This small molecule binds to this protein.
Small molecule (SMILES): O=P(O)(O)OC[C@@H](O)CO

Binding-site contacts:
Ligand atom P contacts residue THR89 of chain 1.B at 2.8 Å.
Ligand atom O2P contacts residue GLY87 of chain 1.B at 3.9 Å.
Ligand atom P contacts residue GLY88 of chain 1.B at 4.2 Å.
Ligand atom O3P contacts residue GLY88 of chain 1.B at 2.9 Å (h-bond).
Ligand atom C3 contacts residue ASN145 of chain 1.B at 3.9 Å.
Ligand atom C1 contacts residue HIS209 of chain 1.B at 3.3 Å.
Ligand atom O3P contacts residue MN1 of chain 1.F at 4.1 Å.
Ligand atom O1P contacts residue HIS209 of chain 1.B at 3.9 Å.
Ligand atom C3 contacts residue ARG148 of chain 1.B at 4.2 Å.
Ligand atom O2P contacts residue HIS209 of chain 1.B at 3.4 Å (h-bond).
Ligand atom O2 contacts residue ASN145 of chain 1.B at 3.0 Å (h-bond).
Ligand atom P contacts residue HIS209 of chain 1.B at 3.6 Å.
Ligand atom O3 contacts residue THR89 of chain 1.B at 3.7 Å.
Ligand atom C2 contacts residue ARG148 of chain 1.B at 3.9 Å.
Ligand atom O2P contacts residue HIS271 of chain 1.B at 3.2 Å (h-bond).
Ligand atom O2P contacts residue MN1 of chain 1.F at 2.3 Å.
Ligand atom O3P contacts residue THR89 of chain 1.B at 3.0 Å (h-bond).
Ligand atom O3 contacts residue HIS139 of chain 1.B at 3.5 Å.
Ligand atom O1P contacts residue MN1 of chain 1.F at 3.9 Å.
Ligand atom C1 contacts residue PHE146 of chain 1.B at 4.2 Å (hydrophobic).
Ligand atom O2 contacts residue ARG148 of chain 1.B at 3.4 Å (salt-bridge).
Ligand atom C3 contacts residue HIS139 of chain 1.B at 3.3 Å.
Ligand atom O3 contacts residue ILE204 of chain 1.B at 4.2 Å.
Ligand atom O3P contacts residue GLY87 of chain 1.B at 3.5 Å.
Ligand atom C2 contacts residue HIS139 of chain 1.B at 4.0 Å.
Ligand atom O1P contacts residue GLU47 of chain 1.B at 4.1 Å.
Ligand atom O2P contacts residue GLU47 of chain 1.B at 3.3 Å (salt-bridge).
Ligand atom O2P contacts residue THR89 of chain 1.B at 2.6 Å (h-bond).
Ligand atom C1 contacts residue THR89 of chain 1.B at 3.7 Å.
Ligand atom O3 contacts residue ARG148 of chain 1.B at 3.0 Å (salt-bridge).
Ligand atom O1P contacts residue THR89 of chain 1.B at 2.5 Å (h-bond).
Ligand atom P contacts residue GLY87 of chain 1.B at 4.1 Å.
Ligand atom O1P contacts residue PHE146 of chain 1.B at 4.0 Å.
Ligand atom P contacts residue MN1 of chain 1.F at 3.5 Å.
Ligand atom C1 contacts residue GLU47 of chain 1.B at 4.2 Å.
Ligand atom O2 contacts residue ALA141 of chain 1.B at 4.0 Å.
Ligand atom C3 contacts residue MET206 of chain 1.B at 4.0 Å (hydrophobic).
Ligand atom O4P contacts residue HIS209 of chain 1.B at 2.9 Å (h-bond).
Ligand atom O2 contacts residue HIS139 of chain 1.B at 2.7 Å (h-bond).
Ligand atom C2 contacts residue PHE146 of chain 1.B at 3.8 Å (hydrophobic).

Sequence of chain 1.B:
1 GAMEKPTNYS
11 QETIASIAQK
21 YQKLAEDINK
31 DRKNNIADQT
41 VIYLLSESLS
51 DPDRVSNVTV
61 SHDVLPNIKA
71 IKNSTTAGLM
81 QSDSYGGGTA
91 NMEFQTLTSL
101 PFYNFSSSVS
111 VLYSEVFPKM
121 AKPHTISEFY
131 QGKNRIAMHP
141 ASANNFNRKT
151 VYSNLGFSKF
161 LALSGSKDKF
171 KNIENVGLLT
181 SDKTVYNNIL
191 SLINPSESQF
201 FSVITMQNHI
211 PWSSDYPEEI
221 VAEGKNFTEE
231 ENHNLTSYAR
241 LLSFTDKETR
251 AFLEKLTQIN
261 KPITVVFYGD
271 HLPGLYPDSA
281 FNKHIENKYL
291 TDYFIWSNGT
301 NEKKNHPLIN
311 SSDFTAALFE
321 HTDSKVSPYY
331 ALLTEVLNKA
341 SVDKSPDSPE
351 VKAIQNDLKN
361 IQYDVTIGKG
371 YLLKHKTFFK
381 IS